Binding-site contacts:
Ligand atom C4 contacts residue TRP360 of chain 1.B at 4.0 Å (hydrophobic).
Ligand atom O10 contacts residue TRP313 of chain 1.B at 2.7 Å (h-bond).
Ligand atom C26 contacts residue TYR267 of chain 1.B at 3.1 Å (hydrophobic).
Ligand atom O2 contacts residue TYR153 of chain 1.B at 3.0 Å (h-bond).
Ligand atom C17 contacts residue PHE275 of chain 1.B at 4.1 Å (hydrophobic).
Ligand atom C24 contacts residue LEU271 of chain 1.B at 4.1 Å (hydrophobic).
Ligand atom N6 contacts residue HIS314 of chain 1.B at 3.7 Å.
Ligand atom C12 contacts residue PHE275 of chain 1.B at 3.4 Å (hydrophobic).
Ligand atom C11 contacts residue PHE275 of chain 1.B at 3.5 Å (hydrophobic).
Ligand atom C8 contacts residue TRP310 of chain 1.B at 3.6 Å (hydrophobic).
Ligand atom C4 contacts residue HIS361 of chain 1.B at 3.6 Å.
Ligand atom C8 contacts residue HIS314 of chain 1.B at 3.9 Å.
Ligand atom C18 contacts residue SER190 of chain 1.B at 3.9 Å.
Ligand atom C27 contacts residue LEU271 of chain 1.B at 3.7 Å (hydrophobic).
Ligand atom C3 contacts residue TYR153 of chain 1.B at 3.3 Å (hydrophobic).
Ligand atom C17 contacts residue SER190 of chain 1.B at 3.5 Å.
Ligand atom C20 contacts residue ASP274 of chain 1.B at 3.7 Å.
Ligand atom C25 contacts residue LEU271 of chain 1.B at 3.7 Å (hydrophobic).
Ligand atom C4 contacts residue TYR153 of chain 1.B at 3.6 Å (hydrophobic).
Ligand atom C5 contacts residue HIS314 of chain 1.B at 4.1 Å.
Ligand atom C19 contacts residue TYR278 of chain 1.B at 3.9 Å (hydrophobic).
Ligand atom O9 contacts residue HIS361 of chain 1.B at 3.6 Å (h-bond).
Ligand atom C21 contacts residue ASP274 of chain 1.B at 4.1 Å.
Ligand atom O9 contacts residue TYR370 of chain 1.B at 2.8 Å (h-bond).
Ligand atom C8 contacts residue TRP313 of chain 1.B at 3.4 Å (hydrophobic).
Ligand atom N6 contacts residue HIS361 of chain 1.B at 3.0 Å (h-bond).
Ligand atom S7 contacts residue HIS361 of chain 1.B at 3.8 Å.
Ligand atom S7 contacts residue TYR370 of chain 1.B at 3.6 Å.
Ligand atom C13 contacts residue PHE275 of chain 1.B at 4.1 Å (hydrophobic).
Ligand atom C13 contacts residue TYR153 of chain 1.B at 4.0 Å (hydrophobic).
Ligand atom C8 contacts residue TYR370 of chain 1.B at 3.2 Å (hydrophobic).
Ligand atom C28 contacts residue LEU271 of chain 1.B at 4.0 Å (hydrophobic).
Ligand atom N22 contacts residue ASP274 of chain 1.B at 3.4 Å (salt-bridge).
Ligand atom C25 contacts residue TYR267 of chain 1.B at 3.2 Å (hydrophobic).
Ligand atom S7 contacts residue TRP313 of chain 1.B at 3.6 Å (h-bond).
Ligand atom C26 contacts residue LEU271 of chain 1.B at 3.5 Å (hydrophobic).
Ligand atom C8 contacts residue MET357 of chain 1.B at 3.7 Å (hydrophobic).
Ligand atom C5 contacts residue HIS361 of chain 1.B at 3.7 Å.
Ligand atom C12 contacts residue LEU271 of chain 1.B at 3.9 Å (hydrophobic).
Ligand atom C26 contacts residue PHE428 of chain 1.B at 4.1 Å (hydrophobic).

The protein below binds the small molecule below.
Small molecule (SMILES): COc1cc(NS(C)(=O)=O)ccc1Nc1c2ccccc2nc2ccccc12

Sequence of chain 1.B:
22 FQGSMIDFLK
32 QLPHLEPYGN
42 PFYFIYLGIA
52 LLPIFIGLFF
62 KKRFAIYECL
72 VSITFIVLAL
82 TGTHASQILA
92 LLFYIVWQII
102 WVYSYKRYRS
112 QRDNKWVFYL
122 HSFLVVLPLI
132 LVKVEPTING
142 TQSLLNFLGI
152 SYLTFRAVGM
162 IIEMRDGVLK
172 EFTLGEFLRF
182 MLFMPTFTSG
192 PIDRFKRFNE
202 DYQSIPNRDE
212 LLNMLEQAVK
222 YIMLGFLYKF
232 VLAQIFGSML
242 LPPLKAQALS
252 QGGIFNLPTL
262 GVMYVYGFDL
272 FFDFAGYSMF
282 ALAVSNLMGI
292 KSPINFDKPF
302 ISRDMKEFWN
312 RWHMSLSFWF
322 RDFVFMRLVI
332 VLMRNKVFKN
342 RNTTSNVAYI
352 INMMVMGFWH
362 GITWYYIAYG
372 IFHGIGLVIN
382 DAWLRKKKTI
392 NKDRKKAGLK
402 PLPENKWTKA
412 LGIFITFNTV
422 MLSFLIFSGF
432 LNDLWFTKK